Sequence of chain 1.C:
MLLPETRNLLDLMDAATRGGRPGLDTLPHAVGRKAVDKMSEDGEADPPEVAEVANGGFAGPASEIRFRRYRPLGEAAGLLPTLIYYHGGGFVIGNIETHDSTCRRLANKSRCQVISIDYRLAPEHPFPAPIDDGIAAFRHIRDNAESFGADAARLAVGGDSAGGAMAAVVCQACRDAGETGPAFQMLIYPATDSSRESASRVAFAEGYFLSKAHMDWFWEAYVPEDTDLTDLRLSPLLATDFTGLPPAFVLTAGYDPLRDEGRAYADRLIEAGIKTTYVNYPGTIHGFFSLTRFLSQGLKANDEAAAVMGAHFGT

The small molecule below binds the protein below.
Small molecule (SMILES): CCCCCC[P](=O)(O)Oc1cccnc1-c1ncccc1O

Binding-site contacts:
Ligand atom C12 contacts residue ASP174 of chain 1.C at 3.3 Å.
Ligand atom O03 contacts residue GLY103 of chain 1.C at 3.6 Å (h-bond).
Ligand atom C11 contacts residue SER175 of chain 1.C at 4.0 Å.
Ligand atom O1 contacts residue GLY104 of chain 1.C at 2.5 Å (h-bond).
Ligand atom C14 contacts residue PHE232 of chain 1.C at 3.8 Å (hydrophobic).
Ligand atom P01 contacts residue SER175 of chain 1.C at 1.6 Å.
Ligand atom C01 contacts residue LEU224 of chain 1.C at 4.0 Å (hydrophobic).
Ligand atom O03 contacts residue GLY104 of chain 1.C at 4.0 Å.
Ligand atom C12 contacts residue SER175 of chain 1.C at 2.8 Å.
Ligand atom C02 contacts residue SER175 of chain 1.C at 3.9 Å.
Ligand atom O02 contacts residue PHE232 of chain 1.C at 3.3 Å.
Ligand atom C11 contacts residue ASP174 of chain 1.C at 2.8 Å.
Ligand atom O03 contacts residue HIS300 of chain 1.C at 3.7 Å.
Ligand atom O02 contacts residue LEU224 of chain 1.C at 3.8 Å.
Ligand atom C07 contacts residue GLY103 of chain 1.C at 3.7 Å.
Ligand atom C15 contacts residue PHE232 of chain 1.C at 3.4 Å (hydrophobic).
Ligand atom C01 contacts residue HIS300 of chain 1.C at 3.5 Å.
Ligand atom O03 contacts residue SER175 of chain 1.C at 2.7 Å (h-bond).
Ligand atom P01 contacts residue GLY104 of chain 1.C at 3.6 Å.
Ligand atom C02 contacts residue GLY104 of chain 1.C at 3.7 Å.
Ligand atom P01 contacts residue HIS300 of chain 1.C at 3.7 Å.
Ligand atom C12 contacts residue HIS300 of chain 1.C at 3.9 Å.
Ligand atom C12 contacts residue GLY102 of chain 1.C at 3.9 Å.
Ligand atom C07 contacts residue SER175 of chain 1.C at 3.1 Å.
Ligand atom P01 contacts residue GLY103 of chain 1.C at 3.5 Å.
Ligand atom C12 contacts residue GLY103 of chain 1.C at 3.7 Å.
Ligand atom N02 contacts residue PHE223 of chain 1.C at 3.7 Å.
Ligand atom O1 contacts residue GLY103 of chain 1.C at 2.6 Å (h-bond).
Ligand atom O1 contacts residue ALA176 of chain 1.C at 3.0 Å (h-bond).
Ligand atom C01 contacts residue SER175 of chain 1.C at 2.7 Å.
Ligand atom C10 contacts residue SER304 of chain 1.C at 3.9 Å.
Ligand atom C15 contacts residue HIS228 of chain 1.C at 3.8 Å.
Ligand atom C03 contacts residue ALA205 of chain 1.C at 3.9 Å (hydrophobic).
Ligand atom C17 contacts residue PHE223 of chain 1.C at 3.4 Å (hydrophobic).
Ligand atom O1 contacts residue GLY102 of chain 1.C at 3.6 Å.
Ligand atom O1 contacts residue SER175 of chain 1.C at 2.5 Å (h-bond).
Ligand atom C16 contacts residue HIS228 of chain 1.C at 3.7 Å.
Ligand atom P01 contacts residue ALA176 of chain 1.C at 3.8 Å.
Ligand atom C10 contacts residue ASP174 of chain 1.C at 4.0 Å.
Ligand atom C07 contacts residue HIS300 of chain 1.C at 3.9 Å.